Sequence of chain 1.A:
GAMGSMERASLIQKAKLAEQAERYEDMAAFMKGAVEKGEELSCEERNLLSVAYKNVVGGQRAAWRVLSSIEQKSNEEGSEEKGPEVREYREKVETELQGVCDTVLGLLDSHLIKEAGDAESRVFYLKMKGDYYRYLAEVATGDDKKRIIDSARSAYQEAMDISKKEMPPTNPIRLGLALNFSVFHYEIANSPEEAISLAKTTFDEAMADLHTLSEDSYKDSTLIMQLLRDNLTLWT

Binding-site contacts:
Ligand atom P contacts residue TYR135 of chain 1.A at 3.8 Å.
Ligand atom O3P contacts residue TYR135 of chain 1.A at 2.6 Å (h-bond).
Ligand atom CB contacts residue ASN231 of chain 1.A at 3.5 Å.
Ligand atom N contacts residue ASN231 of chain 1.A at 2.8 Å (h-bond).
Ligand atom OG contacts residue GLY176 of chain 1.A at 3.5 Å (h-bond).
Ligand atom O3P contacts residue LYS54 of chain 1.A at 3.4 Å.
Ligand atom NE2 contacts residue ASP230 of chain 1.A at 3.9 Å.
Ligand atom P contacts residue ARG134 of chain 1.A at 3.8 Å.
Ligand atom CB contacts residue TRP235 of chain 1.A at 3.7 Å (hydrophobic).
Ligand atom CB contacts residue GLU187 of chain 1.A at 3.5 Å.
Ligand atom CA contacts residue ASN231 of chain 1.A at 3.6 Å.
Ligand atom CD2 contacts residue ASN231 of chain 1.A at 3.1 Å.
Ligand atom CB contacts residue ASN231 of chain 1.A at 3.7 Å.
Ligand atom CB contacts residue ASN180 of chain 1.A at 3.9 Å.
Ligand atom C contacts residue ASN231 of chain 1.A at 3.7 Å.
Ligand atom C contacts residue ASN180 of chain 1.A at 3.6 Å.
Ligand atom O3P contacts residue ARG134 of chain 1.A at 2.8 Å (salt-bridge).
Ligand atom O2P contacts residue ARG61 of chain 1.A at 2.9 Å (salt-bridge).
Ligand atom CA contacts residue ASN231 of chain 1.A at 3.7 Å.
Ligand atom P contacts residue LYS54 of chain 1.A at 3.8 Å.
Ligand atom N contacts residue GLU187 of chain 1.A at 3.4 Å (salt-bridge).
Ligand atom O contacts residue VAL183 of chain 1.A at 3.4 Å.
Ligand atom O1P contacts residue ARG134 of chain 1.A at 2.8 Å (salt-bridge).
Ligand atom O contacts residue ASN231 of chain 1.A at 2.9 Å (h-bond).
Ligand atom C contacts residue ASN231 of chain 1.A at 3.8 Å.
Ligand atom P contacts residue ARG61 of chain 1.A at 3.7 Å.
Ligand atom CB contacts residue ASN180 of chain 1.A at 3.3 Å.
Ligand atom O2P contacts residue LYS54 of chain 1.A at 2.7 Å (salt-bridge).
Ligand atom O contacts residue LEU179 of chain 1.A at 3.6 Å.
Ligand atom CG contacts residue ASN231 of chain 1.A at 3.6 Å.
Ligand atom N contacts residue ASN180 of chain 1.A at 2.9 Å (h-bond).
Ligand atom CD2 contacts residue ASP230 of chain 1.A at 3.7 Å.
Ligand atom N contacts residue LEU179 of chain 1.A at 3.6 Å.
Ligand atom O contacts residue LYS54 of chain 1.A at 3.7 Å.
Ligand atom CD contacts residue LEU227 of chain 1.A at 3.8 Å (hydrophobic).
Ligand atom O contacts residue LYS54 of chain 1.A at 3.3 Å (salt-bridge).
Ligand atom CA contacts residue ASN180 of chain 1.A at 3.4 Å.
Ligand atom O1P contacts residue ARG61 of chain 1.A at 2.9 Å (salt-bridge).
Ligand atom C contacts residue LEU179 of chain 1.A at 3.6 Å (hydrophobic).
Ligand atom OG contacts residue ASN180 of chain 1.A at 3.4 Å (h-bond).

The small molecule below binds the protein below.
Small molecule (SMILES): C[C@H](N)C(=O)N[C@@H](Cc1c[nH]cn1)C(=O)N[C@@H](COP(=O)(O)O)C(=O)N[C@@H](CO)C(=O)N1CCC[C@H]1C=O